Sequence of chain 1.B:
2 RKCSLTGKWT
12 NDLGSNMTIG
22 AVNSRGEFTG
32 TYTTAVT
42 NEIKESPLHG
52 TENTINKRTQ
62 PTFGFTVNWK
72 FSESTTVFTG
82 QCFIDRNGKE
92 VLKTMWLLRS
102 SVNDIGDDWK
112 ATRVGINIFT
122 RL

A protein and the small-molecule ligand that binds it are described below.
Small molecule (SMILES): CC(=O)N[C@@H]1[C@@H](O)[C@H](O)[C@@H](CO)O[C@H]1O

Binding-site contacts:
Ligand atom C7 contacts residue THR34 of chain 1.B at 4.2 Å.
Ligand atom C8 contacts residue GLY15 of chain 1.B at 3.4 Å.
Ligand atom C8 contacts residue ALA36 of chain 1.B at 3.8 Å (hydrophobic).
Ligand atom C6 contacts residue ASN17 of chain 1.B at 4.2 Å.
Ligand atom N2 contacts residue ASN17 of chain 1.B at 2.6 Å (h-bond).
Ligand atom C8 contacts residue SER16 of chain 1.B at 4.4 Å.
Ligand atom C7 contacts residue GLY15 of chain 1.B at 3.9 Å.
Ligand atom O5 contacts residue LEU123 of chain 1.B at 4.1 Å.
Ligand atom N2 contacts residue GLY15 of chain 1.B at 3.5 Å (h-bond).
Ligand atom C5 contacts residue LEU123 of chain 1.B at 4.3 Å (hydrophobic).
Ligand atom O7 contacts residue ILE44 of chain 1.B at 3.8 Å.
Ligand atom C3 contacts residue ASN17 of chain 1.B at 3.7 Å.
Ligand atom C6 contacts residue LEU123 of chain 1.B at 3.6 Å (hydrophobic).
Ligand atom C2 contacts residue ASN17 of chain 1.B at 2.4 Å.
Ligand atom C7 contacts residue ILE44 of chain 1.B at 4.3 Å (hydrophobic).
Ligand atom O5 contacts residue ASN17 of chain 1.B at 2.4 Å (h-bond).
Ligand atom C8 contacts residue THR34 of chain 1.B at 4.2 Å.
Ligand atom O7 contacts residue ASN17 of chain 1.B at 3.1 Å (h-bond).
Ligand atom C8 contacts residue ILE44 of chain 1.B at 4.2 Å (hydrophobic).
Ligand atom C7 contacts residue ASN17 of chain 1.B at 2.9 Å.
Ligand atom O7 contacts residue THR34 of chain 1.B at 3.3 Å.
Ligand atom C4 contacts residue ASN17 of chain 1.B at 4.2 Å.
Ligand atom C5 contacts residue ASN17 of chain 1.B at 3.7 Å.
Ligand atom C1 contacts residue ASN17 of chain 1.B at 1.4 Å.
Ligand atom C8 contacts residue THR35 of chain 1.B at 4.0 Å.
Ligand atom C8 contacts residue ASN17 of chain 1.B at 4.0 Å.